The protein below binds the small molecule below.
Small molecule (SMILES): C[C@H](N)C(=O)N[C@@H](CCCN=C(N)N)C(=O)N[C@H](C(=O)N[C@@H](CCCCN)C(=O)N[C@@H](CCC(N)=O)C(=O)N[C@H](C(=O)N[C@@H](C)C(=O)N[C@@H](CCCN=C(N)N)C(=O)N[C@@H](CCCCN(C)C)C(=O)N[C@H](C=O)CO)[C@@H](C)O)[C@@H](C)O

Sequence of chain 1.C:
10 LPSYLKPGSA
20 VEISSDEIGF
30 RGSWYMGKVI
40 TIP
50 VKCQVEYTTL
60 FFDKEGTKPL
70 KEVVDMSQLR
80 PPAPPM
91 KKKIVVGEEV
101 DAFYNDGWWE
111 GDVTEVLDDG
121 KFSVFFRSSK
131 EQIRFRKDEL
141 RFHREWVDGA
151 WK

Binding-site contacts:
Ligand atom CA contacts residue PHE29 of chain 1.C at 3.5 Å (hydrophobic).
Ligand atom NZ contacts residue GLU26 of chain 1.C at 3.3 Å (salt-bridge).
Ligand atom NH1 contacts residue ASN105 of chain 1.C at 3.4 Å.
Ligand atom NH1 contacts residue PHE29 of chain 1.C at 3.3 Å.
Ligand atom CG contacts residue ASP106 of chain 1.C at 3.6 Å.
Ligand atom NE contacts residue ASN105 of chain 1.C at 3.5 Å (h-bond).
Ligand atom CE contacts residue GLU131 of chain 1.C at 3.6 Å.
Ligand atom O contacts residue PHE29 of chain 1.C at 3.3 Å.
Ligand atom CG contacts residue LEU59 of chain 1.C at 3.2 Å (hydrophobic).
Ligand atom CH2 contacts residue PHE126 of chain 1.C at 3.2 Å (hydrophobic).
Ligand atom CB contacts residue THR58 of chain 1.C at 3.4 Å.
Ligand atom C contacts residue ASN105 of chain 1.C at 3.5 Å.
Ligand atom CD contacts residue GLU131 of chain 1.C at 3.0 Å.
Ligand atom CG contacts residue TRP109 of chain 1.C at 3.6 Å (hydrophobic).
Ligand atom O contacts residue LEU59 of chain 1.C at 3.5 Å.
Ligand atom O contacts residue ASN105 of chain 1.C at 2.7 Å (h-bond).
Ligand atom CB contacts residue TYR34 of chain 1.C at 3.6 Å (hydrophobic).
Ligand atom CH2 contacts residue GLU131 of chain 1.C at 3.0 Å.
Ligand atom NH2 contacts residue ASN105 of chain 1.C at 3.4 Å (h-bond).
Ligand atom N contacts residue GLY28 of chain 1.C at 2.8 Å (h-bond).
Ligand atom NE contacts residue ASP106 of chain 1.C at 2.6 Å (salt-bridge).
Ligand atom NZ contacts residue GLU71 of chain 1.C at 3.5 Å (salt-bridge).
Ligand atom CB contacts residue PHE29 of chain 1.C at 3.3 Å (hydrophobic).
Ligand atom CG contacts residue LEU69 of chain 1.C at 3.5 Å (hydrophobic).
Ligand atom CB contacts residue GLY28 of chain 1.C at 3.5 Å.
Ligand atom CZ contacts residue ASN105 of chain 1.C at 3.5 Å.
Ligand atom CA contacts residue PHE60 of chain 1.C at 3.6 Å (hydrophobic).
Ligand atom CG2 contacts residue PHE60 of chain 1.C at 3.1 Å (hydrophobic).
Ligand atom NH1 contacts residue GLU26 of chain 1.C at 3.1 Å (salt-bridge).
Ligand atom CH1 contacts residue TYR104 of chain 1.C at 3.2 Å (hydrophobic).
Ligand atom CZ contacts residue ASP106 of chain 1.C at 3.4 Å.
Ligand atom NZ contacts residue GLU131 of chain 1.C at 3.2 Å (salt-bridge).
Ligand atom CB contacts residue LYS63 of chain 1.C at 3.2 Å.
Ligand atom O contacts residue PHE60 of chain 1.C at 2.9 Å (h-bond).
Ligand atom O contacts residue GLY28 of chain 1.C at 3.2 Å.
Ligand atom NH1 contacts residue ASP106 of chain 1.C at 3.2 Å (salt-bridge).
Ligand atom O contacts residue THR58 of chain 1.C at 3.6 Å.
Ligand atom CA contacts residue LYS63 of chain 1.C at 2.9 Å.
Ligand atom CB contacts residue ASP106 of chain 1.C at 3.4 Å.
Ligand atom CH2 contacts residue SER129 of chain 1.C at 3.6 Å.